Binding-site contacts:
Ligand atom C3 contacts residue ASN253 of chain 1.F at 3.8 Å.
Ligand atom C5 contacts residue ASN253 of chain 1.F at 3.7 Å.
Ligand atom O5 contacts residue SER207 of chain 1.F at 4.5 Å.
Ligand atom C4 contacts residue ASN253 of chain 1.F at 4.2 Å.
Ligand atom O7 contacts residue ASN253 of chain 1.F at 3.7 Å.
Ligand atom N2 contacts residue SER207 of chain 1.F at 3.8 Å.
Ligand atom C2 contacts residue SER207 of chain 1.F at 3.3 Å.
Ligand atom C2 contacts residue ASN253 of chain 1.F at 2.5 Å.
Ligand atom O3 contacts residue SER207 of chain 1.F at 4.0 Å.
Ligand atom C1 contacts residue ASN253 of chain 1.F at 1.4 Å.
Ligand atom C8 contacts residue THR255 of chain 1.F at 4.2 Å.
Ligand atom C1 contacts residue SER207 of chain 1.F at 4.2 Å.
Ligand atom C6 contacts residue LEU251 of chain 1.F at 3.6 Å (hydrophobic).
Ligand atom C3 contacts residue SER207 of chain 1.F at 4.2 Å.
Ligand atom O5 contacts residue LEU251 of chain 1.F at 4.0 Å.
Ligand atom O5 contacts residue ASN253 of chain 1.F at 2.4 Å (h-bond).
Ligand atom C5 contacts residue LEU251 of chain 1.F at 4.5 Å (hydrophobic).
Ligand atom C7 contacts residue ASN253 of chain 1.F at 3.5 Å.
Ligand atom N2 contacts residue ASN253 of chain 1.F at 2.9 Å (h-bond).
Ligand atom O6 contacts residue LEU251 of chain 1.F at 3.8 Å.
Ligand atom O3 contacts residue GLN128 of chain 1.F at 3.6 Å (h-bond).
Ligand atom N2 contacts residue VAL205 of chain 1.F at 4.2 Å.

Sequence of chain 1.F:
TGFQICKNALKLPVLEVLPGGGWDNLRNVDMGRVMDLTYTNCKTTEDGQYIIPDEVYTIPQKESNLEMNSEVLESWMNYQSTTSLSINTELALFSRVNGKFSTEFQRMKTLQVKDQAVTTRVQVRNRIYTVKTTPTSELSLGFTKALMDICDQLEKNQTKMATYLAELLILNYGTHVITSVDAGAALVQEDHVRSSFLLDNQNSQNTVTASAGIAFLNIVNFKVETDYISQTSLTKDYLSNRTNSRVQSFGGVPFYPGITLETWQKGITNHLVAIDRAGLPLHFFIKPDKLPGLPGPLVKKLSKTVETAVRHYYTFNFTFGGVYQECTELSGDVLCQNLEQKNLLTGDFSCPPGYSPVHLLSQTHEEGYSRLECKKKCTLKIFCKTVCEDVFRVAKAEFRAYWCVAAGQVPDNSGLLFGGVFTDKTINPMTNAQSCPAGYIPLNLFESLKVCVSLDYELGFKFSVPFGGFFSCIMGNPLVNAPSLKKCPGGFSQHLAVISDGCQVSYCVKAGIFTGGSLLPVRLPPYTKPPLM

The small molecule below binds the protein below.
Small molecule (SMILES): CC(=O)N[C@@H]1[C@@H](O)[C@H](O)[C@@H](CO)O[C@H]1O